Sequence of chain 2.A:
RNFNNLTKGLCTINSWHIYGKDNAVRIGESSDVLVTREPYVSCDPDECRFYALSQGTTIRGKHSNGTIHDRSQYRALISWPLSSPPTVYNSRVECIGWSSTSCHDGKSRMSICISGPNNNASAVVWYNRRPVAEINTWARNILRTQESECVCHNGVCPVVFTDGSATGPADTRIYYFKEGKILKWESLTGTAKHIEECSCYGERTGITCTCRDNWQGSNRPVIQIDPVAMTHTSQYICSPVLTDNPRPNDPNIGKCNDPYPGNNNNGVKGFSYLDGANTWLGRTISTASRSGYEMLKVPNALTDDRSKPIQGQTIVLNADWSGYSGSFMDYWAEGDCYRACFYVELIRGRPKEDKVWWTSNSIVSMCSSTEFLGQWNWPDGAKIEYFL

A protein and the small-molecule ligand that binds it are described below.
Small molecule (SMILES): CC(=O)N[C@@H]1[C@@H](O)[C@H](O)[C@@H](CO)O[C@H]1O

Binding-site contacts:
Ligand atom C2 contacts residue PHE3 of chain 2.A at 3.9 Å (hydrophobic).
Ligand atom C4 contacts residue ASN5 of chain 2.A at 4.2 Å.
Ligand atom C3 contacts residue PHE3 of chain 2.A at 4.5 Å (hydrophobic).
Ligand atom C6 contacts residue ASN154 of chain 2.A at 4.0 Å.
Ligand atom C7 contacts residue PHE3 of chain 2.A at 3.7 Å (hydrophobic).
Ligand atom O7 contacts residue ASN5 of chain 2.A at 4.1 Å.
Ligand atom N2 contacts residue ASN5 of chain 2.A at 2.9 Å (h-bond).
Ligand atom C4 contacts residue ASN154 of chain 2.A at 4.5 Å.
Ligand atom C2 contacts residue ASN5 of chain 2.A at 2.4 Å.
Ligand atom C1 contacts residue ASN154 of chain 2.A at 4.0 Å.
Ligand atom N2 contacts residue ASN2 of chain 2.A at 4.0 Å.
Ligand atom C8 contacts residue ASN2 of chain 2.A at 3.6 Å.
Ligand atom C8 contacts residue PHE3 of chain 2.A at 3.5 Å (hydrophobic).
Ligand atom O3 contacts residue ASN2 of chain 2.A at 3.8 Å.
Ligand atom C7 contacts residue ASN2 of chain 2.A at 3.9 Å.
Ligand atom C5 contacts residue ASN154 of chain 2.A at 3.4 Å.
Ligand atom C1 contacts residue ASN5 of chain 2.A at 1.4 Å.
Ligand atom O5 contacts residue ASN154 of chain 2.A at 3.7 Å.
Ligand atom C1 contacts residue PHE3 of chain 2.A at 4.0 Å (hydrophobic).
Ligand atom C5 contacts residue ASN5 of chain 2.A at 3.7 Å.
Ligand atom N2 contacts residue PHE3 of chain 2.A at 2.9 Å (h-bond).
Ligand atom C7 contacts residue ASN5 of chain 2.A at 3.7 Å.
Ligand atom O5 contacts residue ASN5 of chain 2.A at 2.4 Å (h-bond).
Ligand atom C3 contacts residue ASN5 of chain 2.A at 3.8 Å.